Binding-site contacts:
Ligand atom C21 contacts residue TYR107 of chain 1.B at 3.8 Å (hydrophobic).
Ligand atom C12 contacts residue SER155 of chain 1.B at 3.8 Å.
Ligand atom N7 contacts residue PHE105 of chain 1.B at 3.0 Å.
Ligand atom O1 contacts residue GLY26 of chain 1.B at 3.5 Å.
Ligand atom N9 contacts residue ASP111 of chain 1.B at 3.0 Å (salt-bridge).
Ligand atom C8 contacts residue PHE105 of chain 1.B at 3.2 Å (hydrophobic).
Ligand atom CL1 contacts residue ARG647 of chain 1.A at 3.8 Å.
Ligand atom N4 contacts residue MET108 of chain 1.B at 3.3 Å (h-bond).
Ligand atom C18 contacts residue ILE25 of chain 1.B at 3.6 Å (hydrophobic).
Ligand atom C10 contacts residue ASP169 of chain 1.B at 3.5 Å.
Ligand atom C16 contacts residue ASP111 of chain 1.B at 3.7 Å.
Ligand atom CL2 contacts residue ASN607 of chain 1.A at 3.6 Å.
Ligand atom C12 contacts residue ASP111 of chain 1.B at 3.5 Å.
Ligand atom C1 contacts residue HIS110 of chain 1.B at 3.6 Å.
Ligand atom C21 contacts residue ARG628 of chain 1.A at 3.3 Å.
Ligand atom N1 contacts residue MET108 of chain 1.B at 2.9 Å (h-bond).
Ligand atom C21 contacts residue ILE25 of chain 1.B at 3.6 Å (hydrophobic).
Ligand atom N4 contacts residue TYR107 of chain 1.B at 3.7 Å.
Ligand atom N6 contacts residue SER155 of chain 1.B at 3.7 Å.
Ligand atom C17 contacts residue TYR107 of chain 1.B at 3.6 Å (hydrophobic).
Ligand atom C19 contacts residue ILE25 of chain 1.B at 3.6 Å (hydrophobic).
Ligand atom C11 contacts residue ASP111 of chain 1.B at 3.5 Å.
Ligand atom C1 contacts residue MET108 of chain 1.B at 3.1 Å (hydrophobic).
Ligand atom C10 contacts residue ALA168 of chain 1.B at 3.4 Å (hydrophobic).
Ligand atom C3 contacts residue LEU158 of chain 1.B at 3.6 Å (hydrophobic).
Ligand atom N3 contacts residue LEU158 of chain 1.B at 3.5 Å.
Ligand atom C6 contacts residue GLU106 of chain 1.B at 3.0 Å.
Ligand atom N5 contacts residue ALA46 of chain 1.B at 3.8 Å.
Ligand atom N10 contacts residue ARG628 of chain 1.A at 3.6 Å.
Ligand atom C19 contacts residue ARG628 of chain 1.A at 3.8 Å.
Ligand atom C13 contacts residue GLY26 of chain 1.B at 3.5 Å.
Ligand atom C17 contacts residue ARG628 of chain 1.A at 3.5 Å.
Ligand atom N10 contacts residue TYR107 of chain 1.B at 2.8 Å (h-bond).
Ligand atom CL1 contacts residue ILE25 of chain 1.B at 3.6 Å.
Ligand atom C20 contacts residue ARG628 of chain 1.A at 3.7 Å.
Ligand atom N1 contacts residue TYR107 of chain 1.B at 3.3 Å.
Ligand atom C4 contacts residue LEU158 of chain 1.B at 3.6 Å (hydrophobic).
Ligand atom CL2 contacts residue ARG647 of chain 1.A at 3.2 Å.
Ligand atom N4 contacts residue GLU106 of chain 1.B at 3.6 Å.
Ligand atom C6 contacts residue ALA46 of chain 1.B at 3.4 Å (hydrophobic).

Sequence of chain 1.B:
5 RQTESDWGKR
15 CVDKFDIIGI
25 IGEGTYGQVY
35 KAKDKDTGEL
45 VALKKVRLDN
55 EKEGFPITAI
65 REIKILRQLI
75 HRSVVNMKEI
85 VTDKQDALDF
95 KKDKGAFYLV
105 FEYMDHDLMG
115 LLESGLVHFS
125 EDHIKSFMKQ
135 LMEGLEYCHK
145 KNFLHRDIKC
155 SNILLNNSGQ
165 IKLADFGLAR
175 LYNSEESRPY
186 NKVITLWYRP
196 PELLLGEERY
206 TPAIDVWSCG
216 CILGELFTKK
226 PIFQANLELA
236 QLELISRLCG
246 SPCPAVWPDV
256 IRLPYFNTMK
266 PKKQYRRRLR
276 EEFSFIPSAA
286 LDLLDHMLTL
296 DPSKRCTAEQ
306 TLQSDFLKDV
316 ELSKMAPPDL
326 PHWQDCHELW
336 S

Sequence of chain 1.A:
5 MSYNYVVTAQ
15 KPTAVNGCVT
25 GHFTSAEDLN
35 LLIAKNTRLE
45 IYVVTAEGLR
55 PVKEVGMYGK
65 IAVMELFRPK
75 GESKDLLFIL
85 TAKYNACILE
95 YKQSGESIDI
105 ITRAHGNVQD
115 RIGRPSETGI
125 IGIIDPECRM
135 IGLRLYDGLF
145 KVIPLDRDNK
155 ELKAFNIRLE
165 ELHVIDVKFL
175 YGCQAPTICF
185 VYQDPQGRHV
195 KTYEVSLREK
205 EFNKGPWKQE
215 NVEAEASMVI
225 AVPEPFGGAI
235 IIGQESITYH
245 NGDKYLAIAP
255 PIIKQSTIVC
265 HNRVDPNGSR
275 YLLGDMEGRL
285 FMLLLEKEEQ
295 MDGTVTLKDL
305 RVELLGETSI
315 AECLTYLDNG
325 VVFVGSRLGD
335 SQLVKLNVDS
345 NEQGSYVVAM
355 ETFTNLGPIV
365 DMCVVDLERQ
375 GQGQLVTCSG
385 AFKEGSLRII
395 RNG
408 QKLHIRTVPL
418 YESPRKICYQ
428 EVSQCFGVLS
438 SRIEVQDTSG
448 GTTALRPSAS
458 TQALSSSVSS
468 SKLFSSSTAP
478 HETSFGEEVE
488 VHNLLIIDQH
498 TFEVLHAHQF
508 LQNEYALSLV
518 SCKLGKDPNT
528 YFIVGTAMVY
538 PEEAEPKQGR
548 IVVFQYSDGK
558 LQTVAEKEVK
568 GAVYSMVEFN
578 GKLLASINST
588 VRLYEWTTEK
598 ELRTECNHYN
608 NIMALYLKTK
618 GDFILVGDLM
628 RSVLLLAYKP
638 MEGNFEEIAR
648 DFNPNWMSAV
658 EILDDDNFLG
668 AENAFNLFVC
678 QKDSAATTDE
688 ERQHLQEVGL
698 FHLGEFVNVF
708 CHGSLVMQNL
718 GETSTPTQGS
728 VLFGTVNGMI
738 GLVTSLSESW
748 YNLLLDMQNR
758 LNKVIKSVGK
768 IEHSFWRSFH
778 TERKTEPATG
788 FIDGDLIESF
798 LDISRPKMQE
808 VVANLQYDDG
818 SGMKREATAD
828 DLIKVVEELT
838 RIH

This protein binds this small molecule.
Small molecule (SMILES): Cn1cc(-n2cnc3c(NCc4nc5cc(Cl)c(Cl)cc5[nH]4)nc(N4CCOCC4)nc32)cn1